Sequence of chain 1.A:
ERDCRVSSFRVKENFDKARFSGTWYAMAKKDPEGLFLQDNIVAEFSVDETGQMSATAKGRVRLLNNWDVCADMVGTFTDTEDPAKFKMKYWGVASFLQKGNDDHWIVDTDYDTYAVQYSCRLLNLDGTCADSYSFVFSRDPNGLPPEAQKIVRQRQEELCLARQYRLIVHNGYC

A small-molecule ligand and the protein it binds are described below.
Small molecule (SMILES): O=C(O)c1ccccc1NC(=O)N1CCC(c2ccccc2C(F)(F)F)CC1

Binding-site contacts:
Ligand atom O3 contacts residue GLN127 of chain 1.A at 3.7 Å.
Ligand atom O1 contacts residue LEU66 of chain 1.A at 3.1 Å (h-bond).
Ligand atom C6 contacts residue ALA86 of chain 1.A at 3.8 Å (hydrophobic).
Ligand atom N1 contacts residue PHE65 of chain 1.A at 3.2 Å.
Ligand atom C17 contacts residue PHE65 of chain 1.A at 3.6 Å (hydrophobic).
Ligand atom O2 contacts residue TYR119 of chain 1.A at 3.7 Å.
Ligand atom C21 contacts residue ARG150 of chain 1.A at 3.6 Å.
Ligand atom C1 contacts residue ALA86 of chain 1.A at 3.6 Å (hydrophobic).
Ligand atom C19 contacts residue PHE65 of chain 1.A at 3.7 Å (hydrophobic).
Ligand atom C2 contacts residue ALA86 of chain 1.A at 3.6 Å (hydrophobic).
Ligand atom C4 contacts residue MET117 of chain 1.A at 3.7 Å (hydrophobic).
Ligand atom C17 contacts residue MET102 of chain 1.A at 3.5 Å (hydrophobic).
Ligand atom C14 contacts residue PHE65 of chain 1.A at 3.4 Å (hydrophobic).
Ligand atom C21 contacts residue TYR119 of chain 1.A at 3.4 Å (hydrophobic).
Ligand atom F2 contacts residue TYR162 of chain 1.A at 3.7 Å.
Ligand atom C19 contacts residue LEU64 of chain 1.A at 3.3 Å (hydrophobic).
Ligand atom O3 contacts residue ARG150 of chain 1.A at 2.6 Å (salt-bridge).
Ligand atom C15 contacts residue LEU64 of chain 1.A at 3.4 Å (hydrophobic).
Ligand atom C14 contacts residue MET102 of chain 1.A at 3.7 Å (hydrophobic).
Ligand atom C2 contacts residue MET102 of chain 1.A at 3.6 Å (hydrophobic).
Ligand atom C17 contacts residue LEU66 of chain 1.A at 3.8 Å (hydrophobic).
Ligand atom C16 contacts residue LEU64 of chain 1.A at 3.3 Å (hydrophobic).
Ligand atom C5 contacts residue MET117 of chain 1.A at 3.7 Å (hydrophobic).
Ligand atom O3 contacts residue TYR119 of chain 1.A at 2.7 Å (h-bond).
Ligand atom C8 contacts residue TYR119 of chain 1.A at 3.8 Å (hydrophobic).
Ligand atom C6 contacts residue GLY104 of chain 1.A at 3.6 Å.
Ligand atom O1 contacts residue PHE65 of chain 1.A at 3.5 Å.
Ligand atom C10 contacts residue PHE65 of chain 1.A at 3.4 Å (hydrophobic).
Ligand atom N3 contacts residue PHE65 of chain 1.A at 3.7 Å.
Ligand atom C1 contacts residue GLY104 of chain 1.A at 3.8 Å.
Ligand atom C18 contacts residue PHE65 of chain 1.A at 3.7 Å (hydrophobic).
Ligand atom F1 contacts residue HIS133 of chain 1.A at 3.0 Å.
Ligand atom F1 contacts residue MET117 of chain 1.A at 3.1 Å.
Ligand atom F2 contacts residue PHE164 of chain 1.A at 3.5 Å.
Ligand atom C21 contacts residue LEU64 of chain 1.A at 3.8 Å (hydrophobic).
Ligand atom O2 contacts residue GLN127 of chain 1.A at 2.7 Å (h-bond).
Ligand atom O1 contacts residue MET102 of chain 1.A at 3.6 Å.
Ligand atom C21 contacts residue GLN127 of chain 1.A at 3.2 Å.
Ligand atom C9 contacts residue PHE65 of chain 1.A at 3.7 Å (hydrophobic).
Ligand atom C1 contacts residue MET102 of chain 1.A at 3.6 Å (hydrophobic).